The small molecule below binds the protein below.
Small molecule (SMILES): CC(=O)N[C@H]1[C@H](O[C@H]2[C@H](O)[C@@H](NC(C)=O)CO[C@@H]2CO)O[C@H](CO)[C@@H](O)[C@@H]1O

Binding-site contacts:
Ligand atom O4 contacts residue ASN154 of chain 1.A at 4.0 Å.
Ligand atom C3 contacts residue PHE3 of chain 1.A at 4.3 Å (hydrophobic).
Ligand atom C5 contacts residue ASN5 of chain 1.A at 3.6 Å.
Ligand atom C7 contacts residue ASN5 of chain 1.A at 3.7 Å.
Ligand atom C3 contacts residue ASP2 of chain 1.A at 4.2 Å.
Ligand atom O3 contacts residue ASP2 of chain 1.A at 3.3 Å.
Ligand atom C7 contacts residue PHE3 of chain 1.A at 3.6 Å (hydrophobic).
Ligand atom C5 contacts residue ASP2 of chain 1.A at 4.3 Å.
Ligand atom C1 contacts residue PHE3 of chain 1.A at 3.7 Å (hydrophobic).
Ligand atom C8 contacts residue PHE3 of chain 1.A at 3.5 Å (hydrophobic).
Ligand atom C2 contacts residue PHE3 of chain 1.A at 3.7 Å (hydrophobic).
Ligand atom N2 contacts residue ASN5 of chain 1.A at 2.9 Å (h-bond).
Ligand atom C7 contacts residue ASP2 of chain 1.A at 3.9 Å.
Ligand atom C5 contacts residue ASN154 of chain 1.A at 3.5 Å.
Ligand atom O6 contacts residue ASP2 of chain 1.A at 2.6 Å (salt-bridge).
Ligand atom C1 contacts residue ASN154 of chain 1.A at 4.0 Å.
Ligand atom O5 contacts residue ASN154 of chain 1.A at 3.9 Å.
Ligand atom O7 contacts residue ASN5 of chain 1.A at 4.1 Å.
Ligand atom C6 contacts residue ASP2 of chain 1.A at 3.4 Å.
Ligand atom N2 contacts residue PHE3 of chain 1.A at 2.8 Å (h-bond).
Ligand atom C8 contacts residue ASP2 of chain 1.A at 3.7 Å.
Ligand atom C1 contacts residue ASN5 of chain 1.A at 1.4 Å.
Ligand atom C8 contacts residue ASN154 of chain 1.A at 4.1 Å.
Ligand atom O5 contacts residue ASP2 of chain 1.A at 3.9 Å.
Ligand atom C2 contacts residue ASN5 of chain 1.A at 2.4 Å.
Ligand atom C4 contacts residue ASN5 of chain 1.A at 4.2 Å.
Ligand atom C3 contacts residue ASN5 of chain 1.A at 3.7 Å.
Ligand atom O5 contacts residue ASN5 of chain 1.A at 2.2 Å (h-bond).
Ligand atom O6 contacts residue ASN154 of chain 1.A at 3.9 Å.
Ligand atom N2 contacts residue ASP2 of chain 1.A at 3.9 Å.
Ligand atom C4 contacts residue ASN154 of chain 1.A at 4.3 Å.

Sequence of chain 1.A:
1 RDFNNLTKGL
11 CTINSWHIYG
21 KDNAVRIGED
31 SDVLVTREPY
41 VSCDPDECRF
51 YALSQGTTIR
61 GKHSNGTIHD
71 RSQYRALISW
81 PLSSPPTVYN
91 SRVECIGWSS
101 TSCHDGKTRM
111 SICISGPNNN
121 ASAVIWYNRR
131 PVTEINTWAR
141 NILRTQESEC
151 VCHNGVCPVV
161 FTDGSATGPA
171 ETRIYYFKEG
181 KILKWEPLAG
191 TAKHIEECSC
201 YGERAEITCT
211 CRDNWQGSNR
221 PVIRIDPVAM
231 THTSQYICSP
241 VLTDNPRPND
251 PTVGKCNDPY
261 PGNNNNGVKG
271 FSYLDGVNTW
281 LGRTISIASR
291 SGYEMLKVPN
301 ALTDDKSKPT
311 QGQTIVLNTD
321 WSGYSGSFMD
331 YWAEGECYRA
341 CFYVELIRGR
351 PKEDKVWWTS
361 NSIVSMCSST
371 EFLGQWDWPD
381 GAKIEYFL